Sequence of chain 1.A:
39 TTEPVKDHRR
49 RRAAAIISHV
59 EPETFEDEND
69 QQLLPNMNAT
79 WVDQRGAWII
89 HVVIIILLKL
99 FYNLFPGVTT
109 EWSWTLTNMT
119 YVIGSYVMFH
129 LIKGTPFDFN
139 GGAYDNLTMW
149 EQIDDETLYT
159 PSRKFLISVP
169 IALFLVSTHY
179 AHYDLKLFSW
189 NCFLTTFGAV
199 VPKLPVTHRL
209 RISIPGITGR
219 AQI

Binding-site contacts:
Ligand atom O4 contacts residue MET83 of chain 1.C at 3.2 Å.
Ligand atom C1C contacts residue LYS131 of chain 1.A at 4.5 Å.
Ligand atom C61 contacts residue ASP143 of chain 1.A at 3.9 Å.
Ligand atom O21 contacts residue ALA282 of chain 1.B at 4.3 Å.
Ligand atom C14 contacts residue HIS76 of chain 1.C at 4.3 Å.
Ligand atom C04 contacts residue VAL77 of chain 1.C at 4.3 Å (hydrophobic).
Ligand atom C5B contacts residue ASN105 of chain 1.C at 4.3 Å.
Ligand atom C16 contacts residue ILE130 of chain 1.A at 4.1 Å (hydrophobic).
Ligand atom C61 contacts residue GLN220 of chain 1.A at 4.3 Å.
Ligand atom C6B contacts residue ASN105 of chain 1.C at 4.3 Å.
Ligand atom C17 contacts residue HIS76 of chain 1.C at 4.3 Å.
Ligand atom O3B contacts residue PHE80 of chain 1.C at 4.0 Å.
Ligand atom O31 contacts residue LYS227 of chain 1.B at 4.3 Å.
Ligand atom O61 contacts residue GLN220 of chain 1.A at 4.0 Å.
Ligand atom O20 contacts residue ILE130 of chain 1.A at 3.8 Å.
Ligand atom O41 contacts residue GLN220 of chain 1.A at 3.8 Å.
Ligand atom C05 contacts residue VAL77 of chain 1.C at 4.3 Å (hydrophobic).
Ligand atom C48 contacts residue ILE130 of chain 1.A at 4.4 Å (hydrophobic).
Ligand atom O41 contacts residue ASP143 of chain 1.A at 4.0 Å.
Ligand atom C4 contacts residue MET83 of chain 1.C at 4.2 Å (hydrophobic).
Ligand atom C1B contacts residue ASN105 of chain 1.C at 4.1 Å.
Ligand atom C2C contacts residue LYS131 of chain 1.A at 4.2 Å.
Ligand atom C16 contacts residue VAL125 of chain 1.A at 4.3 Å (hydrophobic).
Ligand atom O2C contacts residue LYS131 of chain 1.A at 3.0 Å (salt-bridge).
Ligand atom O61 contacts residue ASP143 of chain 1.A at 3.9 Å.
Ligand atom C22 contacts residue PHE106 of chain 1.C at 4.2 Å (hydrophobic).
Ligand atom C2B contacts residue ASN105 of chain 1.C at 4.4 Å.
Ligand atom O5 contacts residue MET83 of chain 1.C at 4.1 Å.
Ligand atom O20 contacts residue HIS76 of chain 1.C at 4.5 Å.
Ligand atom C51 contacts residue GLN220 of chain 1.A at 4.1 Å.
Ligand atom O5B contacts residue ASN105 of chain 1.C at 3.4 Å (h-bond).
Ligand atom C48 contacts residue PHE106 of chain 1.C at 3.8 Å (hydrophobic).
Ligand atom C10 contacts residue PHE80 of chain 1.C at 3.4 Å (hydrophobic).
Ligand atom O6C contacts residue ASN105 of chain 1.C at 3.8 Å.
Ligand atom O4 contacts residue LEU94 of chain 1.C at 4.2 Å.
Ligand atom O6 contacts residue THR84 of chain 1.C at 4.1 Å.
Ligand atom C09 contacts residue PHE80 of chain 1.C at 4.0 Å (hydrophobic).
Ligand atom O1C contacts residue LYS131 of chain 1.A at 3.9 Å.
Ligand atom O6C contacts residue PHE106 of chain 1.C at 3.8 Å.
Ligand atom C5 contacts residue MET83 of chain 1.C at 4.0 Å (hydrophobic).

Sequence of chain 1.B:
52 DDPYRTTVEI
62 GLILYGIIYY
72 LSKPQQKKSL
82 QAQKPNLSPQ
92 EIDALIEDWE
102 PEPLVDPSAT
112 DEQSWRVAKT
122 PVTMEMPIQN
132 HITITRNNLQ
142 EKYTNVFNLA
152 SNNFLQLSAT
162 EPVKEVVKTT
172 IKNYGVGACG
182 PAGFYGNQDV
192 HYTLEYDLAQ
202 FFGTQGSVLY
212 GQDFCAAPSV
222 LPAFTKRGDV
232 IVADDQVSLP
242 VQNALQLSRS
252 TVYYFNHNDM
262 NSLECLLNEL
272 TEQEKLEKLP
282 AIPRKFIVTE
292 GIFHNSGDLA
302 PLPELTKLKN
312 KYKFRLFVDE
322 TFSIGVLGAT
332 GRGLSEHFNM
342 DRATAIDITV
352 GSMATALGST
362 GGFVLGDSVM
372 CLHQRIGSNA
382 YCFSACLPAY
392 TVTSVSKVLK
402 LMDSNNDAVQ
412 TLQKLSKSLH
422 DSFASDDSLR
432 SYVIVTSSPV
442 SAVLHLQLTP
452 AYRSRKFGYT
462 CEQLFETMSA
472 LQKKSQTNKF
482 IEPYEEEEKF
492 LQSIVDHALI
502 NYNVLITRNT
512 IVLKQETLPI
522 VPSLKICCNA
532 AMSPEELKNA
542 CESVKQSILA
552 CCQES

A small-molecule ligand and the protein it binds are described below.
Small molecule (SMILES): C[C@@H]1CC[C@@]2(OC1)O[C@H]1C[C@H]3[C@@H]4CC=C5C[C@@H](OCCC(CO[C@H]6O[C@H](CO)[C@@H](O[C@H]7O[C@H](CO)[C@@H](O)[C@H](O)[C@H]7O)[C@H](O)[C@H]6O)CO[C@H]6O[C@H](CO)[C@@H](O[C@H]7O[C@H](CO)[C@@H](O)[C@H](O)[C@H]7O)[C@H](O)[C@H]6O)CC[C@]5(C)[C@H]4CC[C@]3(C)[C@H]1[C@@H]2C

Sequence of chain 1.C:
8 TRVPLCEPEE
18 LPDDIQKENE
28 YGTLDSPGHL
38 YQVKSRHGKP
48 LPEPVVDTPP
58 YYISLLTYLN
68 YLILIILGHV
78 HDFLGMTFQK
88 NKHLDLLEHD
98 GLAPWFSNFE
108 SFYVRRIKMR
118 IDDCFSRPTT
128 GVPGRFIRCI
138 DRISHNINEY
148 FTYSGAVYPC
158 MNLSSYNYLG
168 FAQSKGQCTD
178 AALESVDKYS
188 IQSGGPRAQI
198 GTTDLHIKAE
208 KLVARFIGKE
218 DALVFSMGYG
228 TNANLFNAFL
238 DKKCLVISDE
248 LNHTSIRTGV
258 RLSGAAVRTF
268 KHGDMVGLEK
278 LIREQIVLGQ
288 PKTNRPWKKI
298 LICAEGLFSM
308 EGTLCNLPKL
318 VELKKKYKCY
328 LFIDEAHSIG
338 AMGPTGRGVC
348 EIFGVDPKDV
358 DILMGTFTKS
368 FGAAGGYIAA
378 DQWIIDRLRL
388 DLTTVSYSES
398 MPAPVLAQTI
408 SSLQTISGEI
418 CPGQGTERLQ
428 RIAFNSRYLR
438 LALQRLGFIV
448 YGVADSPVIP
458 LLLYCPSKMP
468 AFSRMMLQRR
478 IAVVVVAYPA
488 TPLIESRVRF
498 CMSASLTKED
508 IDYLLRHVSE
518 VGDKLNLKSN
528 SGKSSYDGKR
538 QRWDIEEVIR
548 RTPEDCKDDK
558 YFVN